This protein binds this small molecule.
Small molecule (SMILES): C[C@H](CCC(=O)O)[C@H]1CC[C@H]2[C@@H]3[C@H](O)C[C@@H]4C[C@H](O)CC[C@]4(C)[C@H]3C[C@H](O)[C@]12C

Sequence of chain 1.N:
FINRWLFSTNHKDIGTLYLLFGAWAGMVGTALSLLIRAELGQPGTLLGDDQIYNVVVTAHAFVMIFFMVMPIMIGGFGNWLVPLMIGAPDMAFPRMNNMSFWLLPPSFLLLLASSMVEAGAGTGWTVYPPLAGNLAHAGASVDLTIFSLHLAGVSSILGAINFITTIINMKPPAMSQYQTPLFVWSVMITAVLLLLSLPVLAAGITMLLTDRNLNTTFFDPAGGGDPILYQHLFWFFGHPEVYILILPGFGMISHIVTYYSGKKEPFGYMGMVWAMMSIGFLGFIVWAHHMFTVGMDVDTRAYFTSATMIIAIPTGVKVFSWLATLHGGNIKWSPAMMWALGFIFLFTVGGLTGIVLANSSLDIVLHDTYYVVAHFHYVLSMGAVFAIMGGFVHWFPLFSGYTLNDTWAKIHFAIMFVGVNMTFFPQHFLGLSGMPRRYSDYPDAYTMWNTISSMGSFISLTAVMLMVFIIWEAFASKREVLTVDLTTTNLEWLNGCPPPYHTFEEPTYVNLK

Sequence of chain 1.P:
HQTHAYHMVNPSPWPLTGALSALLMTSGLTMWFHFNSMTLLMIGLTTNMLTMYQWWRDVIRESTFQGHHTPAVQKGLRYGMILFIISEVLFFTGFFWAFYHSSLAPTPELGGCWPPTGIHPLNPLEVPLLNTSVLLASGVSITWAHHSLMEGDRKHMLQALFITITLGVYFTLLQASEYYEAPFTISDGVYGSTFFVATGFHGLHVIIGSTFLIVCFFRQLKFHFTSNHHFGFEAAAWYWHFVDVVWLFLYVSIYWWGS

Binding-site contacts:
Ligand atom C2 contacts residue THR301 of chain 1.N at 3.9 Å.
Ligand atom O26 contacts residue HIS233 of chain 1.N at 4.0 Å.
Ligand atom C2 contacts residue ASP300 of chain 1.N at 3.6 Å.
Ligand atom C23 contacts residue HIS233 of chain 1.N at 3.7 Å.
Ligand atom C16 contacts residue PGV1 of chain 1.AC at 3.8 Å.
Ligand atom C24 contacts residue TRP99 of chain 1.P at 3.5 Å (hydrophobic).
Ligand atom O25 contacts residue HIS103 of chain 1.P at 3.1 Å (h-bond).
Ligand atom C12 contacts residue PHE305 of chain 1.N at 3.9 Å (hydrophobic).
Ligand atom O26 contacts residue HIS103 of chain 1.P at 2.5 Å (h-bond).
Ligand atom O25 contacts residue HIS233 of chain 1.N at 3.7 Å.
Ligand atom O26 contacts residue LEU230 of chain 1.N at 4.3 Å.
Ligand atom C1 contacts residue ASP300 of chain 1.N at 4.4 Å.
Ligand atom C21 contacts residue HIS233 of chain 1.N at 3.5 Å.
Ligand atom C21 contacts residue PHE305 of chain 1.N at 4.5 Å (hydrophobic).
Ligand atom C22 contacts residue PGV1 of chain 1.AC at 4.1 Å.
Ligand atom C11 contacts residue THR301 of chain 1.N at 3.7 Å.
Ligand atom C21 contacts residue TRP288 of chain 1.N at 3.9 Å (hydrophobic).
Ligand atom O3 contacts residue ASP300 of chain 1.N at 3.6 Å.
Ligand atom O26 contacts residue TRP99 of chain 1.P at 2.7 Å (h-bond).
Ligand atom C18 contacts residue PHE305 of chain 1.N at 4.5 Å (hydrophobic).
Ligand atom C1 contacts residue TYR304 of chain 1.N at 3.4 Å (hydrophobic).
Ligand atom C2 contacts residue TYR304 of chain 1.N at 3.9 Å (hydrophobic).
Ligand atom C12 contacts residue THR301 of chain 1.N at 3.7 Å.
Ligand atom C1 contacts residue THR301 of chain 1.N at 4.4 Å.
Ligand atom C20 contacts residue TRP288 of chain 1.N at 4.3 Å (hydrophobic).
Ligand atom C22 contacts residue HIS233 of chain 1.N at 4.3 Å.
Ligand atom C23 contacts residue TRP99 of chain 1.P at 3.6 Å (hydrophobic).
Ligand atom C24 contacts residue HIS103 of chain 1.P at 3.2 Å.
Ligand atom C18 contacts residue TRP288 of chain 1.N at 4.4 Å (hydrophobic).
Ligand atom O25 contacts residue PGV1 of chain 1.AC at 3.8 Å.
Ligand atom C24 contacts residue HIS233 of chain 1.N at 3.6 Å.
Ligand atom C19 contacts residue TYR304 of chain 1.N at 4.1 Å (hydrophobic).
Ligand atom C23 contacts residue PGV1 of chain 1.AC at 4.1 Å.
Ligand atom C11 contacts residue PHE305 of chain 1.N at 4.1 Å (hydrophobic).
Ligand atom O26 contacts residue PGV1 of chain 1.AC at 4.0 Å.
Ligand atom O12 contacts residue THR301 of chain 1.N at 2.8 Å (h-bond).
Ligand atom C24 contacts residue PGV1 of chain 1.AC at 4.1 Å.
Ligand atom C15 contacts residue PGV1 of chain 1.AC at 3.7 Å.